The small molecule below binds the protein below.
Small molecule (SMILES): CC(=O)N[C@H]1[C@H](O[C@H]2[C@H](O)[C@@H](NC(C)=O)CO[C@@H]2CO[C@@H]2O[C@@H](C)[C@@H](O)[C@@H](O)[C@@H]2O)O[C@H](CO)[C@@H](O)[C@@H]1O

Binding-site contacts:
Ligand atom C6 contacts residue ASN460 of chain 1.A at 3.9 Å.
Ligand atom O4 contacts residue TYR239 of chain 1.A at 4.0 Å.
Ligand atom O7 contacts residue ASN465 of chain 1.A at 3.9 Å.
Ligand atom O3 contacts residue GLY455 of chain 1.A at 3.9 Å.
Ligand atom C1 contacts residue GLU237 of chain 1.A at 4.2 Å.
Ligand atom C1 contacts residue ASP492 of chain 1.A at 3.6 Å.
Ligand atom C8 contacts residue GLU237 of chain 1.A at 3.7 Å.
Ligand atom O5 contacts residue ASN465 of chain 1.A at 2.3 Å (h-bond).
Ligand atom C3 contacts residue TYR239 of chain 1.A at 4.1 Å (hydrophobic).
Ligand atom O3 contacts residue ARG456 of chain 1.A at 3.1 Å (salt-bridge).
Ligand atom O4 contacts residue GLY455 of chain 1.A at 3.7 Å.
Ligand atom N2 contacts residue ASP492 of chain 1.A at 3.2 Å (salt-bridge).
Ligand atom C1 contacts residue ASN460 of chain 1.A at 3.5 Å.
Ligand atom C8 contacts residue GLN463 of chain 1.A at 3.9 Å.
Ligand atom N2 contacts residue ASN465 of chain 1.A at 2.9 Å (h-bond).
Ligand atom C1 contacts residue ASN465 of chain 1.A at 1.4 Å.
Ligand atom O5 contacts residue ASN460 of chain 1.A at 3.4 Å (h-bond).
Ligand atom O4 contacts residue ARG264 of chain 1.A at 4.1 Å.
Ligand atom O7 contacts residue GLN463 of chain 1.A at 3.2 Å (h-bond).
Ligand atom O3 contacts residue TYR239 of chain 1.A at 3.9 Å.
Ligand atom O4 contacts residue PHE457 of chain 1.A at 4.2 Å.
Ligand atom C8 contacts residue ASP492 of chain 1.A at 3.5 Å.
Ligand atom O4 contacts residue ARG456 of chain 1.A at 3.6 Å (salt-bridge).
Ligand atom C5 contacts residue ASN465 of chain 1.A at 3.6 Å.
Ligand atom C6 contacts residue GLU237 of chain 1.A at 3.9 Å.
Ligand atom C2 contacts residue ASN460 of chain 1.A at 3.8 Å.
Ligand atom C6 contacts residue PHE457 of chain 1.A at 3.9 Å (hydrophobic).
Ligand atom C4 contacts residue ASN460 of chain 1.A at 3.3 Å.
Ligand atom C4 contacts residue ARG456 of chain 1.A at 3.8 Å.
Ligand atom O2 contacts residue TYR239 of chain 1.A at 3.0 Å (h-bond).
Ligand atom C3 contacts residue ASN465 of chain 1.A at 3.8 Å.
Ligand atom C2 contacts residue ASN465 of chain 1.A at 2.4 Å.
Ligand atom C3 contacts residue ARG456 of chain 1.A at 4.1 Å.
Ligand atom N2 contacts residue GLN463 of chain 1.A at 4.1 Å.
Ligand atom C3 contacts residue ASN460 of chain 1.A at 4.0 Å.
Ligand atom C2 contacts residue TYR239 of chain 1.A at 3.8 Å (hydrophobic).
Ligand atom C7 contacts residue GLN463 of chain 1.A at 3.5 Å.
Ligand atom C7 contacts residue ASP492 of chain 1.A at 3.8 Å.
Ligand atom C5 contacts residue ASN460 of chain 1.A at 3.6 Å.
Ligand atom C7 contacts residue ASN465 of chain 1.A at 3.6 Å.

Sequence of chain 1.A:
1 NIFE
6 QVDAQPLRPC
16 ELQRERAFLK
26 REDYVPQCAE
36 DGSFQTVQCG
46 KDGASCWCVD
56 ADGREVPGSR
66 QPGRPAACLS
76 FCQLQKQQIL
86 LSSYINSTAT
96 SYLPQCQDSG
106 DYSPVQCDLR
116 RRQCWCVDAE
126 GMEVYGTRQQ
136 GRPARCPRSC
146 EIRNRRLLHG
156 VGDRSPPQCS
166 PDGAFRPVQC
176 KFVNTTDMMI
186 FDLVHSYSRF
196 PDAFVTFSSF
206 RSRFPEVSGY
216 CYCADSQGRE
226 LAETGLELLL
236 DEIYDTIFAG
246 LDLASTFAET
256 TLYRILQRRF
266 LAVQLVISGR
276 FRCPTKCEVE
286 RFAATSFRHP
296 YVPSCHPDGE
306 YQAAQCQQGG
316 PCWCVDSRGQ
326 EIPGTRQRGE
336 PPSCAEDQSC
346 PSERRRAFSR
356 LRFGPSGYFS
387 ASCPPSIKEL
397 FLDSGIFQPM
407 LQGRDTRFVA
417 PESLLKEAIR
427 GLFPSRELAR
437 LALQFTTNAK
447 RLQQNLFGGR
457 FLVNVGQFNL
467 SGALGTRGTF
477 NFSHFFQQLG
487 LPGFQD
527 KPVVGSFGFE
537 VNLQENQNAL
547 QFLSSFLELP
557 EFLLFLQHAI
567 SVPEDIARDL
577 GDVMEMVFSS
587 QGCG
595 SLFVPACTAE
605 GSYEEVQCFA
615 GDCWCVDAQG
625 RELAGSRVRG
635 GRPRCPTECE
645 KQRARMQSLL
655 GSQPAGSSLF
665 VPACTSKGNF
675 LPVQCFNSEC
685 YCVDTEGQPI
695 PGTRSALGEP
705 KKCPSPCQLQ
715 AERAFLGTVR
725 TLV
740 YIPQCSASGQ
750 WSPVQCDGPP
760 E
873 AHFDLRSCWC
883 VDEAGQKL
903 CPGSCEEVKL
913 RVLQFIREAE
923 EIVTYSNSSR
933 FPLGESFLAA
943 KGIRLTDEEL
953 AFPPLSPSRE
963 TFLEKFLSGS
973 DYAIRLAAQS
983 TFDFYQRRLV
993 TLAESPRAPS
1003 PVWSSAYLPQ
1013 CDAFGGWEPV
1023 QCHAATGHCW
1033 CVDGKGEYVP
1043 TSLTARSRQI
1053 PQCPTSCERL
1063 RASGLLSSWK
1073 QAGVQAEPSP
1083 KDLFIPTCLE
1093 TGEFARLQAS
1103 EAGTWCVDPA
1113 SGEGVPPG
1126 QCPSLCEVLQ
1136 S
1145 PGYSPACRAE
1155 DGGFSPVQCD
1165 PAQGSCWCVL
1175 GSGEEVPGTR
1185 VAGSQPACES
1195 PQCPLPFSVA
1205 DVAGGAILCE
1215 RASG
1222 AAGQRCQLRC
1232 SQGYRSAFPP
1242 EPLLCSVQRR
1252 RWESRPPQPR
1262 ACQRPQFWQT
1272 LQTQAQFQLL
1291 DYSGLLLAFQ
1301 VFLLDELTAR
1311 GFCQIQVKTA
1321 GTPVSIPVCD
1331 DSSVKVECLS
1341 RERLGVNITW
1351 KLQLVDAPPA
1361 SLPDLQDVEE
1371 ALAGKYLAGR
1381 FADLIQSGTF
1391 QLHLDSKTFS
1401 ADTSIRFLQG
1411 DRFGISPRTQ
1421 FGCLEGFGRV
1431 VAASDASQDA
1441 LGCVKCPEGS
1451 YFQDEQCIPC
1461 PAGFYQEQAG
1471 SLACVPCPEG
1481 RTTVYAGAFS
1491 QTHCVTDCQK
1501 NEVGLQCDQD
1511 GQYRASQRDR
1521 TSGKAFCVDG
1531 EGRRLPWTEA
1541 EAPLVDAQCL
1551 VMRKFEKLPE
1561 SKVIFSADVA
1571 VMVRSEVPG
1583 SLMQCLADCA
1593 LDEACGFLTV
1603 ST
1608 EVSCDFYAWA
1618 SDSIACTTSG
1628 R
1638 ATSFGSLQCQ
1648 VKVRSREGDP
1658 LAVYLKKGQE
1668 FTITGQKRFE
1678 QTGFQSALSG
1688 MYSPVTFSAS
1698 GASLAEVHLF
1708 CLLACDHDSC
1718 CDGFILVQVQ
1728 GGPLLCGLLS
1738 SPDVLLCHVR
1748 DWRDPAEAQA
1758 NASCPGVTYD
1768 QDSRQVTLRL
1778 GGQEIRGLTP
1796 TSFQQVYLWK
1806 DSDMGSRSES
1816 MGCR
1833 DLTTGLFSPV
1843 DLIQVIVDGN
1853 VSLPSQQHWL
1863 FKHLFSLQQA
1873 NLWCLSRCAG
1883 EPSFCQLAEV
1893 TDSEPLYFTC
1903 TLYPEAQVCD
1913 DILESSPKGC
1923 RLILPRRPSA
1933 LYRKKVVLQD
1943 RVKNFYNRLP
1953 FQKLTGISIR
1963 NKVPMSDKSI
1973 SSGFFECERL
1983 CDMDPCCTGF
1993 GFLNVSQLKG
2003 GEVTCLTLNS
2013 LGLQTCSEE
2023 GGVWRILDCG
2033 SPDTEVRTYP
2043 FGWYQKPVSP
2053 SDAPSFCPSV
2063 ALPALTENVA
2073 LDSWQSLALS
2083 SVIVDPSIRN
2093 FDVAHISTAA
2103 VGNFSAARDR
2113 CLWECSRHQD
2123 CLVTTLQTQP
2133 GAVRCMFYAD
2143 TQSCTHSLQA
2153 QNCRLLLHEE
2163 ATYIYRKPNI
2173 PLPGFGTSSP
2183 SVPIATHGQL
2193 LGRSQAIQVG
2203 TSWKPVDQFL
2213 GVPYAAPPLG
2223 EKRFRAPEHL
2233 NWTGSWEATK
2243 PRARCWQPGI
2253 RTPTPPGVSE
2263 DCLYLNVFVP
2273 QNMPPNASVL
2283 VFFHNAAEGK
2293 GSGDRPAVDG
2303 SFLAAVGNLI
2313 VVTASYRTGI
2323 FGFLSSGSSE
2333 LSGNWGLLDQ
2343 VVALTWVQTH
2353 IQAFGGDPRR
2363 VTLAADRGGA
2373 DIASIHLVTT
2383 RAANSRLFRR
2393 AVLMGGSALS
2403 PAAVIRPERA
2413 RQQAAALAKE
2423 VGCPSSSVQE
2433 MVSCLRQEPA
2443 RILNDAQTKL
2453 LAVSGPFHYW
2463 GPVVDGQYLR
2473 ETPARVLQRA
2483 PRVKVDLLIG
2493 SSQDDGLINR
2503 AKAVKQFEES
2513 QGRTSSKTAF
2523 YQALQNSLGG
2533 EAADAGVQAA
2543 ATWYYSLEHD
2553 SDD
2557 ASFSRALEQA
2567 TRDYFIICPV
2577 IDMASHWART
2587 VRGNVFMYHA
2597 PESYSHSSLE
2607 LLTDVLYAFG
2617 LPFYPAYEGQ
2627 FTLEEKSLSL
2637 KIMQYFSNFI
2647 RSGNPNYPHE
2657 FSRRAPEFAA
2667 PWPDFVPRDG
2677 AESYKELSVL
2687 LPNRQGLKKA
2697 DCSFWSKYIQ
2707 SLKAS